The small molecule below binds the protein below.
Small molecule (SMILES): CC(=O)N[C@@H]1[C@@H](O)[C@H](O)[C@@H](CO)O[C@H]1O

Binding-site contacts:
Ligand atom O5 contacts residue ASN7 of chain 3.A at 3.3 Å (h-bond).
Ligand atom O5 contacts residue ASN6 of chain 3.A at 2.4 Å (h-bond).
Ligand atom C2 contacts residue ASN6 of chain 3.A at 2.7 Å.
Ligand atom N2 contacts residue ASN6 of chain 3.A at 3.2 Å (h-bond).
Ligand atom C6 contacts residue ASN7 of chain 3.A at 3.7 Å.
Ligand atom C5 contacts residue ASN7 of chain 3.A at 4.1 Å.
Ligand atom O3 contacts residue ASN6 of chain 3.A at 4.3 Å.
Ligand atom C1 contacts residue ASN7 of chain 3.A at 3.8 Å.
Ligand atom C5 contacts residue ASN6 of chain 3.A at 3.5 Å.
Ligand atom C7 contacts residue ASN6 of chain 3.A at 4.5 Å.
Ligand atom C4 contacts residue ASN6 of chain 3.A at 4.3 Å.
Ligand atom C3 contacts residue ASN6 of chain 3.A at 3.9 Å.
Ligand atom C1 contacts residue ASN6 of chain 3.A at 1.5 Å.

Sequence of chain 3.A:
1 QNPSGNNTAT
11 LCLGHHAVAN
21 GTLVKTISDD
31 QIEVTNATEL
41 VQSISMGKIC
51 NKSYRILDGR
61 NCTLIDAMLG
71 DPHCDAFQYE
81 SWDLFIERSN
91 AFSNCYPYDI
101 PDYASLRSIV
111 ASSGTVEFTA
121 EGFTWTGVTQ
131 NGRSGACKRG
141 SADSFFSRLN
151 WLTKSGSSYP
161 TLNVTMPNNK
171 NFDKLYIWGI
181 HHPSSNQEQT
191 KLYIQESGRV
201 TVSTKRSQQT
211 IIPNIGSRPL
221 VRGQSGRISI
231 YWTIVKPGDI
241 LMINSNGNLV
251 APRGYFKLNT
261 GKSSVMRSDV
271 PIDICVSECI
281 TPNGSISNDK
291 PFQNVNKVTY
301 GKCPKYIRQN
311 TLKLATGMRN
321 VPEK